The small molecule below binds the protein below.
Small molecule (SMILES): N[C@@H](Cc1ccc(O)c([N+](=O)[O-])c1)C(=O)O

Binding-site contacts:
Ligand atom CG contacts residue LEU136 of chain 1.A at 4.0 Å (hydrophobic).
Ligand atom CD1 contacts residue ALA138 of chain 1.A at 3.6 Å (hydrophobic).
Ligand atom O1 contacts residue LYS76 of chain 1.A at 3.8 Å.
Ligand atom CZ contacts residue SER206 of chain 1.A at 3.1 Å.
Ligand atom O1 contacts residue SER208 of chain 1.A at 4.4 Å.
Ligand atom CE2 contacts residue SER206 of chain 1.A at 3.4 Å.
Ligand atom N contacts residue GLU135 of chain 1.A at 3.1 Å (salt-bridge).
Ligand atom CZ contacts residue SER208 of chain 1.A at 3.5 Å.
Ligand atom CD2 contacts residue LYS204 of chain 1.A at 3.7 Å.
Ligand atom O2 contacts residue SER208 of chain 1.A at 3.6 Å.
Ligand atom CE2 contacts residue SER208 of chain 1.A at 4.3 Å.
Ligand atom CB contacts residue LEU136 of chain 1.A at 3.8 Å (hydrophobic).
Ligand atom CG contacts residue ILE137 of chain 1.A at 4.3 Å (hydrophobic).
Ligand atom OH contacts residue SER208 of chain 1.A at 3.0 Å (h-bond).
Ligand atom N contacts residue LEU136 of chain 1.A at 4.2 Å.
Ligand atom O contacts residue GLU140 of chain 1.A at 3.3 Å (salt-bridge).
Ligand atom CB contacts residue ILE137 of chain 1.A at 4.1 Å (hydrophobic).
Ligand atom O2 contacts residue LYS76 of chain 1.A at 3.5 Å (salt-bridge).
Ligand atom O1 contacts residue ARG139 of chain 1.A at 3.5 Å.
Ligand atom CD2 contacts residue LEU136 of chain 1.A at 4.1 Å (hydrophobic).
Ligand atom CA contacts residue GLU140 of chain 1.A at 4.0 Å.
Ligand atom CE1 contacts residue SER208 of chain 1.A at 3.9 Å.
Ligand atom CA contacts residue GLU135 of chain 1.A at 4.0 Å.
Ligand atom C contacts residue GLU140 of chain 1.A at 3.6 Å.
Ligand atom CB contacts residue GLU135 of chain 1.A at 4.2 Å.
Ligand atom N contacts residue GLU140 of chain 1.A at 3.4 Å (salt-bridge).
Ligand atom C contacts residue LYS209 of chain 1.A at 4.5 Å.
Ligand atom CE1 contacts residue SER206 of chain 1.A at 4.4 Å.
Ligand atom O contacts residue LYS209 of chain 1.A at 3.9 Å.
Ligand atom CA contacts residue LEU136 of chain 1.A at 4.2 Å (hydrophobic).
Ligand atom OXT contacts residue LYS209 of chain 1.A at 4.2 Å.
Ligand atom CG contacts residue ALA138 of chain 1.A at 3.9 Å (hydrophobic).
Ligand atom NN contacts residue LYS76 of chain 1.A at 4.1 Å.
Ligand atom OXT contacts residue GLU140 of chain 1.A at 4.1 Å.
Ligand atom NN contacts residue SER208 of chain 1.A at 3.8 Å.
Ligand atom CD1 contacts residue ILE137 of chain 1.A at 3.8 Å (hydrophobic).
Ligand atom OH contacts residue SER206 of chain 1.A at 2.1 Å (h-bond).
Ligand atom CE2 contacts residue LYS204 of chain 1.A at 3.5 Å.
Ligand atom CB contacts residue ALA138 of chain 1.A at 3.3 Å (hydrophobic).
Ligand atom CD1 contacts residue ARG139 of chain 1.A at 4.3 Å.

Sequence of chain 1.A:
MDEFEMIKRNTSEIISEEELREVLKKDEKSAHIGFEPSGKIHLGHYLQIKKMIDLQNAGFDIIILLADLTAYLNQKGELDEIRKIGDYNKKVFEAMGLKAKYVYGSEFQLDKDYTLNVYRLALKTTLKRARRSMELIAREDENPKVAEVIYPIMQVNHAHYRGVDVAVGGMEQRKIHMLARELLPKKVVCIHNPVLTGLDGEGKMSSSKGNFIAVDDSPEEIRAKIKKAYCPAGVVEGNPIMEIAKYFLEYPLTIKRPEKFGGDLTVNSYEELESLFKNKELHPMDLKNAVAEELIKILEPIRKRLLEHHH